Binding-site contacts:
Ligand atom C23 contacts residue PHE237 of chain 59.B at 3.8 Å (hydrophobic).
Ligand atom C5 contacts residue ILE194 of chain 59.B at 3.8 Å (hydrophobic).
Ligand atom C10 contacts residue MET132 of chain 59.B at 3.7 Å (hydrophobic).
Ligand atom C8 contacts residue VAL196 of chain 59.B at 3.7 Å (hydrophobic).
Ligand atom C1 contacts residue ILE157 of chain 59.B at 3.4 Å (hydrophobic).
Ligand atom C15 contacts residue MET132 of chain 59.B at 3.6 Å (hydrophobic).
Ligand atom O25 contacts residue THR111 of chain 59.B at 3.4 Å (h-bond).
Ligand atom C14 contacts residue VAL199 of chain 59.B at 3.8 Å (hydrophobic).
Ligand atom C19 contacts residue PHE237 of chain 59.B at 3.5 Å (hydrophobic).
Ligand atom C3 contacts residue PRO181 of chain 59.B at 3.7 Å (hydrophobic).
Ligand atom C21 contacts residue TYR112 of chain 59.B at 3.4 Å (hydrophobic).
Ligand atom C13 contacts residue MET132 of chain 59.B at 3.8 Å (hydrophobic).
Ligand atom C4 contacts residue TYR159 of chain 59.B at 3.7 Å (hydrophobic).
Ligand atom C5 contacts residue TYR159 of chain 59.B at 3.7 Å (hydrophobic).
Ligand atom C1 contacts residue ILE183 of chain 59.B at 3.5 Å (hydrophobic).
Ligand atom C11 contacts residue LEU134 of chain 59.B at 3.8 Å (hydrophobic).
Ligand atom C12 contacts residue VAL199 of chain 59.B at 3.7 Å (hydrophobic).
Ligand atom C26 contacts residue THR111 of chain 59.B at 3.6 Å.
Ligand atom C4 contacts residue ILE194 of chain 59.B at 3.8 Å (hydrophobic).
Ligand atom C20 contacts residue PHE237 of chain 59.B at 3.4 Å (hydrophobic).
Ligand atom O25 contacts residue TYR112 of chain 59.B at 3.4 Å.
Ligand atom C23 contacts residue TYR112 of chain 59.B at 3.3 Å (hydrophobic).
Ligand atom C4 contacts residue ALA24 of chain 59.D at 3.5 Å (hydrophobic).
Ligand atom O24 contacts residue TYR112 of chain 59.B at 3.8 Å.
Ligand atom C14 contacts residue MET132 of chain 59.B at 3.5 Å (hydrophobic).
Ligand atom C7 contacts residue TYR159 of chain 59.B at 3.7 Å (hydrophobic).
Ligand atom C3 contacts residue ALA24 of chain 59.D at 3.5 Å (hydrophobic).
Ligand atom N6 contacts residue VAL196 of chain 59.B at 3.8 Å.
Ligand atom C3 contacts residue TYR159 of chain 59.B at 3.7 Å (hydrophobic).
Ligand atom C20 contacts residue TYR112 of chain 59.B at 3.4 Å (hydrophobic).
Ligand atom C8 contacts residue TYR159 of chain 59.B at 3.5 Å (hydrophobic).
Ligand atom C18 contacts residue PHE237 of chain 59.B at 3.8 Å (hydrophobic).
Ligand atom N3 contacts residue LEU240 of chain 59.B at 3.4 Å.
Ligand atom C27 contacts residue ASP236 of chain 59.B at 3.6 Å.
Ligand atom O16 contacts residue MET132 of chain 59.B at 3.6 Å.
Ligand atom C21 contacts residue PHE237 of chain 59.B at 3.7 Å (hydrophobic).
Ligand atom N4 contacts residue LEU240 of chain 59.B at 3.3 Å.
Ligand atom C13 contacts residue PHE237 of chain 59.B at 3.7 Å (hydrophobic).
Ligand atom C26 contacts residue LYS113 of chain 59.B at 3.7 Å.
Ligand atom C7 contacts residue VAL196 of chain 59.B at 3.5 Å (hydrophobic).

Sequence of chain 59.D:
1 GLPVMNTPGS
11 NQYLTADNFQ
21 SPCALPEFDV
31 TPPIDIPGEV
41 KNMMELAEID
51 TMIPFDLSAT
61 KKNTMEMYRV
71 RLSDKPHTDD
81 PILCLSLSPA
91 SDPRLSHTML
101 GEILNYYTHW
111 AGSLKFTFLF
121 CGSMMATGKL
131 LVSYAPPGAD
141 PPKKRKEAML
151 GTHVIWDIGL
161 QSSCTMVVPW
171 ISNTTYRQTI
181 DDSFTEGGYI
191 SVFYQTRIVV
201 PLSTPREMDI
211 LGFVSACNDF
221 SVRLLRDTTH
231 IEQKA

Sequence of chain 59.B:
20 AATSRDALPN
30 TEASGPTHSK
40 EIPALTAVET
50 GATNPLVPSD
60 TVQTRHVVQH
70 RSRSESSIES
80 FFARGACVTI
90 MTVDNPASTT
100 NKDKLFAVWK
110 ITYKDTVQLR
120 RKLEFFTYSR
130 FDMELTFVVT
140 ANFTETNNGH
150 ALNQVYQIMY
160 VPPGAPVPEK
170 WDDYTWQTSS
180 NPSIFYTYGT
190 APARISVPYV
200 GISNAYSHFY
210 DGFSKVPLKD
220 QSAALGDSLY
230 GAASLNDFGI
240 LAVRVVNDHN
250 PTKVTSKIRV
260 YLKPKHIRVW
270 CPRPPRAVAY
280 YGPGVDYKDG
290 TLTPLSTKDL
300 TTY

A small-molecule ligand and the protein it binds are described below.
Small molecule (SMILES): CCOC(=O)c1ccc(OCCCCC2CCN(c3ccc(C)nn3)CC2)cc1